Binding-site contacts:
Ligand atom C8 contacts residue TRP366 of chain 2.A at 3.8 Å (hydrophobic).
Ligand atom C3 contacts residue TRP366 of chain 2.A at 3.9 Å (hydrophobic).
Ligand atom C7 contacts residue ASN74 of chain 2.A at 3.5 Å.
Ligand atom O4 contacts residue TRP366 of chain 2.A at 4.3 Å.
Ligand atom C4 contacts residue ASN74 of chain 2.A at 4.2 Å.
Ligand atom C5 contacts residue ASN74 of chain 2.A at 3.7 Å.
Ligand atom C2 contacts residue ASN74 of chain 2.A at 2.5 Å.
Ligand atom O7 contacts residue ASN74 of chain 2.A at 3.8 Å.
Ligand atom C5 contacts residue TRP366 of chain 2.A at 4.3 Å (hydrophobic).
Ligand atom N2 contacts residue TRP366 of chain 2.A at 3.5 Å.
Ligand atom C1 contacts residue TRP366 of chain 2.A at 4.0 Å (hydrophobic).
Ligand atom C7 contacts residue TRP366 of chain 2.A at 4.1 Å (hydrophobic).
Ligand atom O5 contacts residue ASN74 of chain 2.A at 2.4 Å (h-bond).
Ligand atom C3 contacts residue ASN74 of chain 2.A at 3.8 Å.
Ligand atom C2 contacts residue TRP366 of chain 2.A at 4.3 Å (hydrophobic).
Ligand atom C1 contacts residue ASN74 of chain 2.A at 1.4 Å.
Ligand atom N2 contacts residue ASN74 of chain 2.A at 2.9 Å (h-bond).

Sequence of chain 2.A:
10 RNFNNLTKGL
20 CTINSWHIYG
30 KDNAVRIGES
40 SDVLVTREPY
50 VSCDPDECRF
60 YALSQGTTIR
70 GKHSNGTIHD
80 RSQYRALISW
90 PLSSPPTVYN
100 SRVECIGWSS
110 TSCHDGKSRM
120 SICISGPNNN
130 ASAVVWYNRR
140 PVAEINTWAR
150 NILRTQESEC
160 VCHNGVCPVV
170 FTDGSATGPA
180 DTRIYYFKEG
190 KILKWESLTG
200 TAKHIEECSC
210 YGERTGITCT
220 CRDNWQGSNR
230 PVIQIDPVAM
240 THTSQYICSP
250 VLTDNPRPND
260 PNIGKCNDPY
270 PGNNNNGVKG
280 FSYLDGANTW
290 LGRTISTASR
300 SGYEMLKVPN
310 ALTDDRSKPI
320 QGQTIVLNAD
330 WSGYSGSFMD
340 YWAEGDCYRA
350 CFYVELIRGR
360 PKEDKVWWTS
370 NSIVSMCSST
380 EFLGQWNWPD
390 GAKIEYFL

This protein binds this small molecule.
Small molecule (SMILES): CC(=O)N[C@@H]1[C@@H](O)[C@H](O)[C@@H](CO)O[C@H]1O